Sequence of chain 1.K:
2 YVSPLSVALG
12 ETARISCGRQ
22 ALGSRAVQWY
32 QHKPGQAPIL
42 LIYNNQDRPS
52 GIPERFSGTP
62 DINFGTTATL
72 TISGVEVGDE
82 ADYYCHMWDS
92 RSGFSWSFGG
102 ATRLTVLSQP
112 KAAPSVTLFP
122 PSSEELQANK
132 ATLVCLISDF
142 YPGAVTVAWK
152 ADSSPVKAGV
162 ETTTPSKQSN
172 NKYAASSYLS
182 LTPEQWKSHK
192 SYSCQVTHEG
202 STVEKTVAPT

Binding-site contacts:
Ligand atom O6 contacts residue BMA3 of chain 1.GA at 2.5 Å (h-bond).
Ligand atom O4 contacts residue ARG103 of chain 1.O at 4.0 Å.
Ligand atom C2 contacts residue BMA3 of chain 1.GA at 3.1 Å.
Ligand atom O3 contacts residue ILE63 of chain 1.K at 3.6 Å.
Ligand atom C4 contacts residue ASN45 of chain 1.K at 4.1 Å.
Ligand atom O4 contacts residue ILE63 of chain 1.K at 3.9 Å.
Ligand atom C1 contacts residue PRO61 of chain 1.K at 4.1 Å (hydrophobic).
Ligand atom C3 contacts residue ASN46 of chain 1.K at 4.1 Å.
Ligand atom C1 contacts residue ASP62 of chain 1.K at 3.3 Å.
Ligand atom O3 contacts residue GLN47 of chain 1.K at 2.5 Å (h-bond).
Ligand atom O6 contacts residue ARG103 of chain 1.O at 3.6 Å (salt-bridge).
Ligand atom O3 contacts residue PRO61 of chain 1.K at 3.8 Å.
Ligand atom O2 contacts residue GLN47 of chain 1.K at 3.6 Å.
Ligand atom O5 contacts residue ASP62 of chain 1.K at 4.0 Å.
Ligand atom C1 contacts residue ARG103 of chain 1.O at 3.2 Å.
Ligand atom O4 contacts residue ASN45 of chain 1.K at 2.7 Å (h-bond).
Ligand atom O5 contacts residue ARG103 of chain 1.O at 2.9 Å (salt-bridge).
Ligand atom C4 contacts residue GLN47 of chain 1.K at 4.0 Å.
Ligand atom C2 contacts residue ASP62 of chain 1.K at 3.2 Å.
Ligand atom O6 contacts residue ASP62 of chain 1.K at 3.4 Å (salt-bridge).
Ligand atom C3 contacts residue GLN47 of chain 1.K at 3.7 Å.
Ligand atom O2 contacts residue ASP62 of chain 1.K at 2.4 Å (salt-bridge).
Ligand atom C4 contacts residue ASP62 of chain 1.K at 3.4 Å.
Ligand atom C6 contacts residue BMA3 of chain 1.GA at 3.6 Å.
Ligand atom O3 contacts residue ASP62 of chain 1.K at 3.1 Å (salt-bridge).
Ligand atom C3 contacts residue BMA3 of chain 1.GA at 3.2 Å.
Ligand atom C6 contacts residue SER25 of chain 1.K at 4.0 Å.
Ligand atom O6 contacts residue SER25 of chain 1.K at 3.2 Å.
Ligand atom O3 contacts residue ASN46 of chain 1.K at 3.4 Å.
Ligand atom O2 contacts residue ARG103 of chain 1.O at 3.9 Å.
Ligand atom O5 contacts residue BMA3 of chain 1.GA at 3.8 Å.
Ligand atom C2 contacts residue PRO61 of chain 1.K at 3.8 Å (hydrophobic).
Ligand atom O4 contacts residue ASN64 of chain 1.K at 3.5 Å.
Ligand atom C3 contacts residue ASP62 of chain 1.K at 3.5 Å.
Ligand atom C4 contacts residue ASN64 of chain 1.K at 4.1 Å.
Ligand atom O4 contacts residue ASN46 of chain 1.K at 3.5 Å (h-bond).
Ligand atom C1 contacts residue BMA3 of chain 1.GA at 3.0 Å.
Ligand atom C5 contacts residue BMA3 of chain 1.GA at 3.7 Å.
Ligand atom C4 contacts residue BMA3 of chain 1.GA at 4.0 Å.
Ligand atom C2 contacts residue GLN47 of chain 1.K at 3.9 Å.

This small molecule binds to this protein.
Small molecule (SMILES): OC[C@H]1O[C@H](O[C@@H]2[C@@H](O[C@@H]3CO[C@H](CO)[C@@H](O)[C@@H]3O)O[C@H](CO)[C@@H](O)[C@@H]2O)[C@@H](O)[C@@H](O)[C@@H]1O

Sequence of chain 1.O:
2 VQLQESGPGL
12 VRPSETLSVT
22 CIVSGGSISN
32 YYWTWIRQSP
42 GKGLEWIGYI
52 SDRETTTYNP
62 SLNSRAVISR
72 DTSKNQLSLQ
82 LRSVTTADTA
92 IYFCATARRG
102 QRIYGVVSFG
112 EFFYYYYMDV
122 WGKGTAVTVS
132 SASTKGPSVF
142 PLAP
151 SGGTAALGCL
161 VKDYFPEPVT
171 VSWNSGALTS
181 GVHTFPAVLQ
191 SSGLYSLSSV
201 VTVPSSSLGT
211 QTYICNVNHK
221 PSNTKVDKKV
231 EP